A small-molecule ligand and the protein it binds are described below.
Small molecule (SMILES): O=C1C[C@H](NC(=O)Cc2ccccc2)C(=O)N1

Sequence of chain 1.B:
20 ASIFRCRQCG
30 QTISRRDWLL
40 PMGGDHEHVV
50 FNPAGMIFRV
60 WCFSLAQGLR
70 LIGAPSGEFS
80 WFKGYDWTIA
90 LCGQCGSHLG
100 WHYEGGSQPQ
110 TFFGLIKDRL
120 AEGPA

Binding-site contacts:
Ligand atom C12 contacts residue PRO52 of chain 1.B at 4.0 Å (hydrophobic).
Ligand atom C1 contacts residue PHE78 of chain 1.B at 3.8 Å (hydrophobic).
Ligand atom N2 contacts residue TRP100 of chain 1.B at 3.5 Å (h-bond).
Ligand atom N1 contacts residue PHE78 of chain 1.B at 2.8 Å (h-bond).
Ligand atom O2 contacts residue ASN51 of chain 1.B at 3.3 Å.
Ligand atom C10 contacts residue PRO52 of chain 1.B at 4.1 Å (hydrophobic).
Ligand atom C9 contacts residue ASN51 of chain 1.B at 3.9 Å.
Ligand atom O2 contacts residue PRO52 of chain 1.B at 3.3 Å.
Ligand atom C4 contacts residue ASN51 of chain 1.B at 4.1 Å.
Ligand atom O2 contacts residue PHE78 of chain 1.B at 3.8 Å.
Ligand atom C2 contacts residue TRP86 of chain 1.B at 3.8 Å (hydrophobic).
Ligand atom C2 contacts residue TYR102 of chain 1.B at 3.9 Å (hydrophobic).
Ligand atom C4 contacts residue PHE78 of chain 1.B at 3.7 Å (hydrophobic).
Ligand atom N1 contacts residue SER79 of chain 1.B at 4.0 Å.
Ligand atom O3 contacts residue ASN51 of chain 1.B at 2.8 Å (h-bond).
Ligand atom C4 contacts residue TRP80 of chain 1.B at 3.6 Å (hydrophobic).
Ligand atom C9 contacts residue ALA53 of chain 1.B at 3.9 Å (hydrophobic).
Ligand atom N2 contacts residue TRP86 of chain 1.B at 3.8 Å.
Ligand atom C1 contacts residue TRP80 of chain 1.B at 3.4 Å (hydrophobic).
Ligand atom O1 contacts residue TYR102 of chain 1.B at 2.8 Å (h-bond).
Ligand atom C5 contacts residue ASN51 of chain 1.B at 3.8 Å.
Ligand atom O1 contacts residue PHE78 of chain 1.B at 4.0 Å.
Ligand atom O1 contacts residue TRP86 of chain 1.B at 3.4 Å.
Ligand atom C3 contacts residue TRP100 of chain 1.B at 3.8 Å (hydrophobic).
Ligand atom O2 contacts residue TRP80 of chain 1.B at 3.9 Å.
Ligand atom O3 contacts residue TRP100 of chain 1.B at 3.9 Å.
Ligand atom C2 contacts residue TRP100 of chain 1.B at 3.5 Å (hydrophobic).
Ligand atom N1 contacts residue TRP86 of chain 1.B at 4.0 Å.
Ligand atom O1 contacts residue TRP80 of chain 1.B at 3.1 Å (h-bond).
Ligand atom C5 contacts residue TRP100 of chain 1.B at 4.0 Å (hydrophobic).
Ligand atom C2 contacts residue TRP80 of chain 1.B at 3.5 Å (hydrophobic).
Ligand atom O1 contacts residue SER79 of chain 1.B at 3.5 Å.
Ligand atom C7 contacts residue ASN51 of chain 1.B at 4.0 Å.
Ligand atom C6 contacts residue TRP86 of chain 1.B at 3.9 Å (hydrophobic).
Ligand atom C3 contacts residue TRP80 of chain 1.B at 3.5 Å (hydrophobic).
Ligand atom C11 contacts residue PRO52 of chain 1.B at 3.7 Å (hydrophobic).
Ligand atom N1 contacts residue TRP80 of chain 1.B at 3.5 Å.
Ligand atom C1 contacts residue TYR102 of chain 1.B at 3.6 Å (hydrophobic).
Ligand atom C8 contacts residue ASN51 of chain 1.B at 3.4 Å.
Ligand atom C1 contacts residue TRP86 of chain 1.B at 3.6 Å (hydrophobic).